Binding-site contacts:
Ligand atom C2 contacts residue ASN96 of chain 1.A at 2.5 Å.
Ligand atom C1 contacts residue ASN96 of chain 1.A at 1.5 Å.
Ligand atom C1 contacts residue VAL101 of chain 1.A at 4.5 Å (hydrophobic).
Ligand atom C5 contacts residue ASN96 of chain 1.A at 3.8 Å.
Ligand atom O5 contacts residue VAL101 of chain 1.A at 4.5 Å.
Ligand atom O5 contacts residue ASN96 of chain 1.A at 2.5 Å (h-bond).
Ligand atom C8 contacts residue ALA97 of chain 1.A at 3.9 Å (hydrophobic).
Ligand atom O7 contacts residue ASN99 of chain 1.A at 3.6 Å.
Ligand atom C4 contacts residue ASN96 of chain 1.A at 4.3 Å.
Ligand atom C3 contacts residue ASN96 of chain 1.A at 3.8 Å.
Ligand atom C7 contacts residue ASN99 of chain 1.A at 4.1 Å.
Ligand atom C7 contacts residue ASN96 of chain 1.A at 4.0 Å.
Ligand atom C8 contacts residue ASN99 of chain 1.A at 4.2 Å.
Ligand atom O6 contacts residue VAL101 of chain 1.A at 4.0 Å.
Ligand atom N2 contacts residue ASN96 of chain 1.A at 2.8 Å (h-bond).
Ligand atom C8 contacts residue ASN96 of chain 1.A at 3.5 Å.
Ligand atom O6 contacts residue LYS103 of chain 1.A at 3.6 Å.

Sequence of chain 1.A:
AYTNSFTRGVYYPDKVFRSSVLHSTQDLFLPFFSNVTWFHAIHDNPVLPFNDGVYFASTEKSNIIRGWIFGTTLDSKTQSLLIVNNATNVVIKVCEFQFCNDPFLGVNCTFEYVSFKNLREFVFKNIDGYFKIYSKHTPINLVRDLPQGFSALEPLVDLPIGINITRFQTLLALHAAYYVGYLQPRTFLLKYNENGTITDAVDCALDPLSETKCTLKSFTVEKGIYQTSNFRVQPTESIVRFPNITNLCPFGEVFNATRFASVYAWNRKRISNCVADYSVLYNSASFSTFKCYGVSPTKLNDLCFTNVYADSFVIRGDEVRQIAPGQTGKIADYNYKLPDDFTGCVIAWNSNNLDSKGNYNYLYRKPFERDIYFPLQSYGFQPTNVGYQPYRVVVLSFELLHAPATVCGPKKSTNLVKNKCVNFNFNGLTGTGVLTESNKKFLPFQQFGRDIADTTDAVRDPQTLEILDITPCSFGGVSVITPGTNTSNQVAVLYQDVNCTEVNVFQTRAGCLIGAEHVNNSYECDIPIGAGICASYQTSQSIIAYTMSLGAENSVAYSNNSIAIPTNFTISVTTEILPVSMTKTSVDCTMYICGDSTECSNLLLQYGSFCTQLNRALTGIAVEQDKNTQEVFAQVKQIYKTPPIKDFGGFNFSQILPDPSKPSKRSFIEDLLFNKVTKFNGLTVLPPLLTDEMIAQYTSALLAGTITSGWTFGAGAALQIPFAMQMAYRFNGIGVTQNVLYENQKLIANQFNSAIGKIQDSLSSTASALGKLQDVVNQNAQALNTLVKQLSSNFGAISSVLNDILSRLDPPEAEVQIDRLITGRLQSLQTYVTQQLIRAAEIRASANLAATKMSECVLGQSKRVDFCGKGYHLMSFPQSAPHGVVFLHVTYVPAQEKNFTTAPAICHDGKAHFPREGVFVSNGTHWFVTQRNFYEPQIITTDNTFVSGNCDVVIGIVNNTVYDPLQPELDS

A protein and the small-molecule ligand that binds it are described below.
Small molecule (SMILES): CC(=O)N[C@@H]1[C@@H](O)[C@H](O)[C@@H](CO)O[C@H]1O